Sequence of chain 1.B:
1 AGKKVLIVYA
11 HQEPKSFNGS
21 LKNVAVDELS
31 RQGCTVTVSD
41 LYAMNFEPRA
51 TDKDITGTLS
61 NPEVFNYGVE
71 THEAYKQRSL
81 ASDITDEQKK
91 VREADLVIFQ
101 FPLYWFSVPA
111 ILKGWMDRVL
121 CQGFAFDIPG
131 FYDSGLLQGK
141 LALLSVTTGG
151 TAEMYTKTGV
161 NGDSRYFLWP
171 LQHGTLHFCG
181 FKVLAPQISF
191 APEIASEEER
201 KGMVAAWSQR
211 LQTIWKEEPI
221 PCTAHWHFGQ

Binding-site contacts:
Ligand atom O11 contacts residue ILE128 of chain 1.A at 3.8 Å.
Ligand atom C5 contacts residue FAD1 of chain 1.H at 3.5 Å.
Ligand atom C4 contacts residue FAD1 of chain 1.H at 3.4 Å.
Ligand atom C6 contacts residue PHE126 of chain 1.A at 3.9 Å (hydrophobic).
Ligand atom C1 contacts residue PHE178 of chain 1.A at 3.5 Å (hydrophobic).
Ligand atom C9 contacts residue ASN161 of chain 1.B at 3.6 Å.
Ligand atom C6 contacts residue PHE178 of chain 1.A at 4.0 Å (hydrophobic).
Ligand atom C9 contacts residue FAD1 of chain 1.H at 3.5 Å.
Ligand atom N10 contacts residue FAD1 of chain 1.H at 3.4 Å.
Ligand atom C1 contacts residue TRP105 of chain 1.B at 3.6 Å (hydrophobic).
Ligand atom C7 contacts residue PHE106 of chain 1.B at 4.0 Å (hydrophobic).
Ligand atom O12 contacts residue TYR155 of chain 1.B at 4.0 Å.
Ligand atom C5 contacts residue PHE126 of chain 1.A at 3.9 Å (hydrophobic).
Ligand atom O12 contacts residue FAD1 of chain 1.H at 3.7 Å.
Ligand atom O11 contacts residue GLY149 of chain 1.B at 4.0 Å.
Ligand atom C7 contacts residue PHE178 of chain 1.A at 3.3 Å (hydrophobic).
Ligand atom N10 contacts residue GLY150 of chain 1.B at 4.0 Å.
Ligand atom C8 contacts residue PHE178 of chain 1.A at 3.5 Å (hydrophobic).
Ligand atom C8 contacts residue ASN161 of chain 1.B at 3.5 Å.
Ligand atom C2 contacts residue PHE178 of chain 1.A at 3.4 Å (hydrophobic).
Ligand atom C3 contacts residue FAD1 of chain 1.H at 3.5 Å.
Ligand atom O12 contacts residue GLY150 of chain 1.B at 3.3 Å.
Ligand atom O12 contacts residue MET154 of chain 1.B at 3.5 Å.
Ligand atom C8 contacts residue FAD1 of chain 1.H at 3.5 Å.
Ligand atom C14 contacts residue ILE128 of chain 1.A at 3.8 Å (hydrophobic).
Ligand atom O11 contacts residue FAD1 of chain 1.H at 3.8 Å.
Ligand atom C8 contacts residue TYR155 of chain 1.B at 3.9 Å (hydrophobic).
Ligand atom C13 contacts residue PHE106 of chain 1.B at 3.4 Å (hydrophobic).
Ligand atom C7 contacts residue FAD1 of chain 1.H at 3.4 Å.
Ligand atom C3 contacts residue PHE178 of chain 1.A at 3.8 Å (hydrophobic).
Ligand atom C6 contacts residue FAD1 of chain 1.H at 3.2 Å.
Ligand atom C9 contacts residue TYR155 of chain 1.B at 4.0 Å (hydrophobic).
Ligand atom C1 contacts residue FAD1 of chain 1.H at 3.4 Å.
Ligand atom C13 contacts residue PHE178 of chain 1.A at 3.3 Å (hydrophobic).
Ligand atom C8 contacts residue PHE106 of chain 1.B at 4.0 Å (hydrophobic).
Ligand atom O12 contacts residue ASN161 of chain 1.B at 2.8 Å (h-bond).
Ligand atom C2 contacts residue FAD1 of chain 1.H at 3.2 Å.
Ligand atom C14 contacts residue FAD1 of chain 1.H at 3.6 Å.
Ligand atom C13 contacts residue FAD1 of chain 1.H at 3.4 Å.
Ligand atom C13 contacts residue GLY174 of chain 1.A at 3.1 Å.

Sequence of chain 1.A:
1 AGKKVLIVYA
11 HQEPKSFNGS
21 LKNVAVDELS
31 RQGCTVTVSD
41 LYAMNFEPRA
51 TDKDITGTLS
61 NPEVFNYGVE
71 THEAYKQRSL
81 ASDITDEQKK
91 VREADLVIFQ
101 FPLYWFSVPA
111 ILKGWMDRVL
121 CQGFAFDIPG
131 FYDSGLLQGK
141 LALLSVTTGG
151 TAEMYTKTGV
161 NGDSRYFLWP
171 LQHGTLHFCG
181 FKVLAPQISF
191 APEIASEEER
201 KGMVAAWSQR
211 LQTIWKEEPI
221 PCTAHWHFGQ

A small-molecule ligand and the protein it binds are described below.
Small molecule (SMILES): COc1cccc2c(C)cc(=O)[nH]c12